This small molecule binds to this protein.
Small molecule (SMILES): CC(C)(C)OC(=O)N[C@H](CSC[C@@H](Nc1ccccc1)C(=O)NCc1cccnc1)Cc1c[nH]c2ccccc12

Sequence of chain 1.A:
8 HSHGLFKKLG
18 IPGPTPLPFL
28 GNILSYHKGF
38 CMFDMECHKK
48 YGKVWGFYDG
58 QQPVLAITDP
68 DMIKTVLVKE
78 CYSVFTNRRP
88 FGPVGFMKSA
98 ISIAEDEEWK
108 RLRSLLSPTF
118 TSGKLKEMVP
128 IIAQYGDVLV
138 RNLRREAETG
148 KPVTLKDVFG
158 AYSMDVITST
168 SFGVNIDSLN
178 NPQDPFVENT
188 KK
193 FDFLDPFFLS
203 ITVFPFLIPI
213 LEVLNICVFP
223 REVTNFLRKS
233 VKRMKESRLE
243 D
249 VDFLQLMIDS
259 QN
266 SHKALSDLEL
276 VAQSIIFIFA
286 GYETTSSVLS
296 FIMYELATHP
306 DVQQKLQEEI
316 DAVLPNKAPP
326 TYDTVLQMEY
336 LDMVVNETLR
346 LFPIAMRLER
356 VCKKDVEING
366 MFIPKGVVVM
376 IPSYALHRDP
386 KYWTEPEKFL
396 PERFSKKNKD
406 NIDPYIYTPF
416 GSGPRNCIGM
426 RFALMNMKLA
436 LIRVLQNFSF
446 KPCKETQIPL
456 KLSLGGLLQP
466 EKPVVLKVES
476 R

Binding-site contacts:
Ligand atom C17 contacts residue PHE221 of chain 1.A at 3.4 Å (hydrophobic).
Ligand atom C38 contacts residue SER99 of chain 1.A at 3.6 Å.
Ligand atom C19 contacts residue PHE221 of chain 1.A at 3.8 Å (hydrophobic).
Ligand atom C26 contacts residue ALA285 of chain 1.A at 3.6 Å (hydrophobic).
Ligand atom C28 contacts residue THR289 of chain 1.A at 3.7 Å.
Ligand atom C30 contacts residue PHE284 of chain 1.A at 3.8 Å (hydrophobic).
Ligand atom C24 contacts residue ALA285 of chain 1.A at 3.5 Å (hydrophobic).
Ligand atom C17 contacts residue PHE284 of chain 1.A at 3.6 Å (hydrophobic).
Ligand atom C25 contacts residue ALA285 of chain 1.A at 3.3 Å (hydrophobic).
Ligand atom C04 contacts residue ARG85 of chain 1.A at 3.4 Å.
Ligand atom C18 contacts residue PHE221 of chain 1.A at 3.5 Å (hydrophobic).
Ligand atom C24 contacts residue ILE281 of chain 1.A at 3.9 Å (hydrophobic).
Ligand atom C15 contacts residue PHE284 of chain 1.A at 3.6 Å (hydrophobic).
Ligand atom N27 contacts residue HEM1 of chain 1.B at 2.2 Å.
Ligand atom C01 contacts residue ARG86 of chain 1.A at 3.0 Å.
Ligand atom C29 contacts residue THR289 of chain 1.A at 3.5 Å.
Ligand atom C40 contacts residue HEM1 of chain 1.B at 3.6 Å.
Ligand atom O07 contacts residue ILE100 of chain 1.A at 3.6 Å.
Ligand atom O05 contacts residue PHE88 of chain 1.A at 3.6 Å.
Ligand atom N14 contacts residue PHE284 of chain 1.A at 3.7 Å.
Ligand atom C15 contacts residue PHE221 of chain 1.A at 3.9 Å (hydrophobic).
Ligand atom C03 contacts residue PHE88 of chain 1.A at 3.8 Å (hydrophobic).
Ligand atom N23 contacts residue PHE284 of chain 1.A at 3.5 Å.
Ligand atom C16 contacts residue PHE221 of chain 1.A at 3.6 Å (hydrophobic).
Ligand atom C28 contacts residue HEM1 of chain 1.B at 3.1 Å.
Ligand atom C02 contacts residue ARG86 of chain 1.A at 3.8 Å.
Ligand atom O22 contacts residue ILE281 of chain 1.A at 3.5 Å.
Ligand atom C21 contacts residue SER99 of chain 1.A at 3.6 Å.
Ligand atom C01 contacts residue ARG85 of chain 1.A at 3.3 Å.
Ligand atom C19 contacts residue PHE284 of chain 1.A at 3.9 Å (hydrophobic).
Ligand atom C30 contacts residue ALA285 of chain 1.A at 3.8 Å (hydrophobic).
Ligand atom C39 contacts residue HEM1 of chain 1.B at 3.1 Å.
Ligand atom C26 contacts residue HEM1 of chain 1.B at 2.9 Å.
Ligand atom C10 contacts residue PHE195 of chain 1.A at 3.8 Å (hydrophobic).
Ligand atom S11 contacts residue PHE88 of chain 1.A at 3.9 Å.
Ligand atom O22 contacts residue SER99 of chain 1.A at 2.5 Å (h-bond).
Ligand atom C04 contacts residue SER99 of chain 1.A at 3.4 Å.
Ligand atom C10 contacts residue PHE88 of chain 1.A at 3.5 Å (hydrophobic).
Ligand atom C16 contacts residue PHE284 of chain 1.A at 3.7 Å (hydrophobic).
Ligand atom C03 contacts residue ARG86 of chain 1.A at 3.5 Å.